The protein below binds the small molecule below.
Small molecule (SMILES): CC(=O)Nc1ccc(Cl)cc1C

Sequence of chain 1.A:
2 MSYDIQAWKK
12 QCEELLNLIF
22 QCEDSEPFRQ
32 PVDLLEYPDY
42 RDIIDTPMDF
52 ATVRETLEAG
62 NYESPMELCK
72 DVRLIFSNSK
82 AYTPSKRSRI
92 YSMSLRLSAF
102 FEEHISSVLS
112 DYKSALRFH

Binding-site contacts:
Ligand atom O1 contacts residue TYR41 of chain 1.A at 3.8 Å.
Ligand atom C1 contacts residue PHE29 of chain 1.A at 4.0 Å (hydrophobic).
Ligand atom C9 contacts residue VAL33 of chain 1.A at 3.8 Å (hydrophobic).
Ligand atom C9 contacts residue TYR83 of chain 1.A at 4.5 Å (hydrophobic).
Ligand atom C8 contacts residue TYR83 of chain 1.A at 4.1 Å (hydrophobic).
Ligand atom C4 contacts residue THR84 of chain 1.A at 4.0 Å.
Ligand atom C3 contacts residue TYR83 of chain 1.A at 4.4 Å (hydrophobic).
Ligand atom C7 contacts residue TYR38 of chain 1.A at 3.8 Å (hydrophobic).
Ligand atom C2 contacts residue VAL33 of chain 1.A at 3.8 Å (hydrophobic).
Ligand atom C8 contacts residue TYR38 of chain 1.A at 4.3 Å (hydrophobic).
Ligand atom C5 contacts residue ILE91 of chain 1.A at 4.0 Å (hydrophobic).
Ligand atom N1 contacts residue PRO28 of chain 1.A at 4.4 Å.
Ligand atom C2 contacts residue TYR41 of chain 1.A at 4.2 Å (hydrophobic).
Ligand atom C1 contacts residue TYR41 of chain 1.A at 4.2 Å (hydrophobic).
Ligand atom C1 contacts residue VAL33 of chain 1.A at 3.4 Å (hydrophobic).
Ligand atom C1 contacts residue PRO28 of chain 1.A at 3.7 Å (hydrophobic).
Ligand atom N1 contacts residue VAL33 of chain 1.A at 3.9 Å.
Ligand atom C9 contacts residue TYR38 of chain 1.A at 3.4 Å (hydrophobic).
Ligand atom O1 contacts residue THR84 of chain 1.A at 4.4 Å.
Ligand atom C7 contacts residue TYR83 of chain 1.A at 4.2 Å (hydrophobic).
Ligand atom C4 contacts residue ILE91 of chain 1.A at 4.1 Å (hydrophobic).
Ligand atom O1 contacts residue TYR83 of chain 1.A at 3.8 Å.
Ligand atom C5 contacts residue THR84 of chain 1.A at 4.0 Å.